Binding-site contacts:
Ligand atom O3A contacts residue MN1 of chain 1.K at 3.6 Å.
Ligand atom O3G contacts residue MN1 of chain 1.K at 2.2 Å.
Ligand atom O1B contacts residue HIS139 of chain 1.B at 3.7 Å.
Ligand atom O2G contacts residue TYR203 of chain 1.B at 2.3 Å (h-bond).
Ligand atom O4' contacts residue VAL188 of chain 1.B at 3.7 Å.
Ligand atom PG contacts residue MN1 of chain 1.K at 3.3 Å.
Ligand atom O3' contacts residue SER190 of chain 1.B at 3.7 Å.
Ligand atom O2A contacts residue MN1 of chain 1.I at 2.5 Å.
Ligand atom C2' contacts residue LEU67 of chain 1.B at 3.7 Å (hydrophobic).
Ligand atom C3' contacts residue LEU191 of chain 1.B at 3.9 Å (hydrophobic).
Ligand atom O5' contacts residue MN1 of chain 1.I at 3.0 Å.
Ligand atom PB contacts residue HIS139 of chain 1.B at 3.8 Å.
Ligand atom O2G contacts residue LYS128 of chain 1.B at 3.9 Å.
Ligand atom O3' contacts residue PRO189 of chain 1.B at 3.2 Å (h-bond).
Ligand atom C5' contacts residue ASP79 of chain 1.B at 3.2 Å.
Ligand atom O2A contacts residue ASP79 of chain 1.B at 3.5 Å (salt-bridge).
Ligand atom O2B contacts residue MN1 of chain 1.K at 1.9 Å.
Ligand atom O3B contacts residue MN1 of chain 1.K at 3.5 Å.
Ligand atom C2' contacts residue LEU191 of chain 1.B at 3.7 Å (hydrophobic).
Ligand atom O2B contacts residue ASP79 of chain 1.B at 3.1 Å (salt-bridge).
Ligand atom O5' contacts residue ASP79 of chain 1.B at 3.0 Å (salt-bridge).
Ligand atom C1' contacts residue PRO189 of chain 1.B at 3.5 Å (hydrophobic).
Ligand atom O2B contacts residue HIS139 of chain 1.B at 2.8 Å (h-bond).
Ligand atom O2B contacts residue TYR203 of chain 1.B at 3.4 Å (h-bond).
Ligand atom O2A contacts residue ASP81 of chain 1.B at 3.2 Å (salt-bridge).
Ligand atom PA contacts residue MN1 of chain 1.I at 3.2 Å.
Ligand atom O3' contacts residue HIS139 of chain 1.B at 3.8 Å.
Ligand atom O2A contacts residue MN1 of chain 1.K at 2.4 Å.
Ligand atom O3G contacts residue ASP81 of chain 1.B at 2.9 Å (salt-bridge).
Ligand atom O3G contacts residue TYR203 of chain 1.B at 3.3 Å (h-bond).
Ligand atom C6 contacts residue LEU67 of chain 1.B at 3.9 Å (hydrophobic).
Ligand atom C4' contacts residue PRO189 of chain 1.B at 3.7 Å (hydrophobic).
Ligand atom PB contacts residue MN1 of chain 1.K at 3.0 Å.
Ligand atom C4' contacts residue VAL188 of chain 1.B at 3.5 Å (hydrophobic).
Ligand atom C3' contacts residue PRO189 of chain 1.B at 3.6 Å (hydrophobic).
Ligand atom O5' contacts residue MN1 of chain 1.K at 3.9 Å.
Ligand atom PA contacts residue MN1 of chain 1.K at 3.4 Å.
Ligand atom O3' contacts residue LEU191 of chain 1.B at 3.1 Å (h-bond).
Ligand atom C2' contacts residue PRO189 of chain 1.B at 3.4 Å (hydrophobic).
Ligand atom PG contacts residue TYR203 of chain 1.B at 3.3 Å.

Sequence of chain 1.B:
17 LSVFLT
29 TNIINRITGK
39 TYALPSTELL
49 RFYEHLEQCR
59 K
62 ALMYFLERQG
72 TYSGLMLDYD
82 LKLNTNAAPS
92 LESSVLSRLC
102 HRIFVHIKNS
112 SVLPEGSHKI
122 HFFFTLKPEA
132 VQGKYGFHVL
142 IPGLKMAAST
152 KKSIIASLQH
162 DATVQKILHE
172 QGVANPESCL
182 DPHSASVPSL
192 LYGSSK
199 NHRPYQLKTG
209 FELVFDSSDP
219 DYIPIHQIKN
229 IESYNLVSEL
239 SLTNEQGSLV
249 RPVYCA

A protein and the small-molecule ligand that binds it are described below.
Small molecule (SMILES): Nc1ccn([C@H]2C[C@H](O)[C@@H](CO[P](=O)(O)O[P](=O)(O)OP(=O)(O)O)O2)c(=O)n1